The small molecule below binds the protein below.
Small molecule (SMILES): C=C(CC[C@@H](C)[C@H]1CC[C@@]2(C)C3=C(CC[C@]12C)[C@@]1(C)CC[C@H](O)[C@@H](C)[C@@H]1CC3)C(C)C

Binding-site contacts:
Ligand atom C30 contacts residue GLN126 of chain 1.C at 4.1 Å.
Ligand atom C32 contacts residue ALA287 of chain 1.C at 3.0 Å (hydrophobic).
Ligand atom C3 contacts residue PHE105 of chain 1.C at 3.6 Å (hydrophobic).
Ligand atom C20 contacts residue TYR116 of chain 1.C at 3.3 Å (hydrophobic).
Ligand atom C27 contacts residue HEM1 of chain 1.I at 4.1 Å.
Ligand atom O8 contacts residue MET358 of chain 1.C at 2.7 Å (h-bond).
Ligand atom C31 contacts residue MET284 of chain 1.C at 3.4 Å (hydrophobic).
Ligand atom C11 contacts residue LEU356 of chain 1.C at 3.8 Å (hydrophobic).
Ligand atom O8 contacts residue MET360 of chain 1.C at 3.8 Å.
Ligand atom C34 contacts residue ALA291 of chain 1.C at 3.7 Å (hydrophobic).
Ligand atom C14 contacts residue PHE290 of chain 1.C at 4.1 Å (hydrophobic).
Ligand atom C4 contacts residue LEU356 of chain 1.C at 4.1 Å (hydrophobic).
Ligand atom C13 contacts residue LEU356 of chain 1.C at 4.2 Å (hydrophobic).
Ligand atom C1 contacts residue LEU356 of chain 1.C at 3.8 Å (hydrophobic).
Ligand atom C33 contacts residue TYR116 of chain 1.C at 3.9 Å (hydrophobic).
Ligand atom C19 contacts residue PHE110 of chain 1.C at 3.9 Å (hydrophobic).
Ligand atom C5 contacts residue TYR103 of chain 1.C at 3.2 Å (hydrophobic).
Ligand atom C26 contacts residue HEM1 of chain 1.I at 3.7 Å.
Ligand atom C11 contacts residue MET460 of chain 1.C at 4.1 Å (hydrophobic).
Ligand atom C30 contacts residue ALA115 of chain 1.C at 3.9 Å (hydrophobic).
Ligand atom O8 contacts residue MET460 of chain 1.C at 3.6 Å.
Ligand atom C33 contacts residue HEM1 of chain 1.I at 4.1 Å.
Ligand atom C28 contacts residue ALA287 of chain 1.C at 3.9 Å (hydrophobic).
Ligand atom C17 contacts residue HEM1 of chain 1.I at 3.5 Å.
Ligand atom C14 contacts residue LEU356 of chain 1.C at 4.2 Å (hydrophobic).
Ligand atom C32 contacts residue ALA288 of chain 1.C at 3.3 Å (hydrophobic).
Ligand atom C17 contacts residue LEU356 of chain 1.C at 3.9 Å (hydrophobic).
Ligand atom C5 contacts residue MET358 of chain 1.C at 3.6 Å (hydrophobic).
Ligand atom C3 contacts residue TYR103 of chain 1.C at 3.8 Å (hydrophobic).
Ligand atom C4 contacts residue TYR103 of chain 1.C at 3.8 Å (hydrophobic).
Ligand atom C21 contacts residue TYR116 of chain 1.C at 3.8 Å (hydrophobic).
Ligand atom C29 contacts residue ALA287 of chain 1.C at 4.2 Å (hydrophobic).
Ligand atom C15 contacts residue MET106 of chain 1.C at 4.2 Å (hydrophobic).
Ligand atom C35 contacts residue PHE290 of chain 1.C at 4.0 Å (hydrophobic).
Ligand atom C30 contacts residue ALA287 of chain 1.C at 3.7 Å (hydrophobic).
Ligand atom C19 contacts residue MET106 of chain 1.C at 4.1 Å (hydrophobic).
Ligand atom C6 contacts residue MET358 of chain 1.C at 3.3 Å (hydrophobic).
Ligand atom C22 contacts residue HEM1 of chain 1.I at 4.1 Å.
Ligand atom C19 contacts residue TYR116 of chain 1.C at 4.3 Å (hydrophobic).
Ligand atom C4 contacts residue HEM1 of chain 1.I at 4.2 Å.

Sequence of chain 1.C:
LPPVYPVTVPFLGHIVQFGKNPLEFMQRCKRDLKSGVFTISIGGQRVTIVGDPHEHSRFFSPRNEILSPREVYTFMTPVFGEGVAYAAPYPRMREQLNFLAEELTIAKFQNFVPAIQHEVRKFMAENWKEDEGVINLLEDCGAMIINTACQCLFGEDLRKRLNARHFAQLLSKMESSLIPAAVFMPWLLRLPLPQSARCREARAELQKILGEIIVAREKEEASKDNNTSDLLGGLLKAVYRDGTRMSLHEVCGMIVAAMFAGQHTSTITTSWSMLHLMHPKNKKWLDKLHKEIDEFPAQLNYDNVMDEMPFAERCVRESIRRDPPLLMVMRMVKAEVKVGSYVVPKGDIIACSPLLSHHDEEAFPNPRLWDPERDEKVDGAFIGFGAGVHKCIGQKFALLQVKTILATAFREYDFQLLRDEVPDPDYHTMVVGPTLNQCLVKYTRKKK